Sequence of chain 1.A:
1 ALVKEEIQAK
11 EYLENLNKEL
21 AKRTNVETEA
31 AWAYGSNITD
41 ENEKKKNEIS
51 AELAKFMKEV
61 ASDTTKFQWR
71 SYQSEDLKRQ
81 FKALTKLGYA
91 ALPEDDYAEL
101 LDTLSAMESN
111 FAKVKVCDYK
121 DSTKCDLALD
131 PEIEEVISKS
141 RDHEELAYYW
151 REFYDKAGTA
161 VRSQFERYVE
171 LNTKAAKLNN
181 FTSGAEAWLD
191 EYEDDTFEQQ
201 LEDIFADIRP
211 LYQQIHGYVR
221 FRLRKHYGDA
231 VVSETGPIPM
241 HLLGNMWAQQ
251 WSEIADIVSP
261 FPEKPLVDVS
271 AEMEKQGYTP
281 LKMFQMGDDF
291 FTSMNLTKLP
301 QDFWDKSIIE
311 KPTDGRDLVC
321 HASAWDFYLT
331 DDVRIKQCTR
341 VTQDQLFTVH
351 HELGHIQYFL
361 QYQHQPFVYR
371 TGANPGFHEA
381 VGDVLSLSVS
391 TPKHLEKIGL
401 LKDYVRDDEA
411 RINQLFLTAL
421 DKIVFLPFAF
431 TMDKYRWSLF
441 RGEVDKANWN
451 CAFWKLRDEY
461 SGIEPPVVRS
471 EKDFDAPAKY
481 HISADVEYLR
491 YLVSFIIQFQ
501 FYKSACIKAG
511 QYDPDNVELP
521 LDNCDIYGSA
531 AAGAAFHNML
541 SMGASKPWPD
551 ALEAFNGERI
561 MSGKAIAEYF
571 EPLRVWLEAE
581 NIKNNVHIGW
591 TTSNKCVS

Binding-site contacts:
Ligand atom C5 contacts residue ASN295 of chain 1.A at 3.5 Å.
Ligand atom C3 contacts residue ASN295 of chain 1.A at 3.4 Å.
Ligand atom C7 contacts residue ASN295 of chain 1.A at 3.6 Å.
Ligand atom N2 contacts residue ASN295 of chain 1.A at 2.6 Å (h-bond).
Ligand atom C1 contacts residue ASN295 of chain 1.A at 1.4 Å.
Ligand atom C4 contacts residue ASN295 of chain 1.A at 3.9 Å.
Ligand atom O7 contacts residue ASN295 of chain 1.A at 4.1 Å.
Ligand atom C7 contacts residue ALA530 of chain 1.A at 4.1 Å (hydrophobic).
Ligand atom C2 contacts residue ASN295 of chain 1.A at 2.0 Å.
Ligand atom O3 contacts residue ASN295 of chain 1.A at 4.2 Å.
Ligand atom O5 contacts residue ASN295 of chain 1.A at 2.3 Å (h-bond).
Ligand atom O7 contacts residue ALA530 of chain 1.A at 3.8 Å.

The small molecule below binds the protein below.
Small molecule (SMILES): CC(=O)N[C@@H]1[C@@H](O)[C@H](O)[C@@H](CO)O[C@H]1O